Sequence of chain 1.A:
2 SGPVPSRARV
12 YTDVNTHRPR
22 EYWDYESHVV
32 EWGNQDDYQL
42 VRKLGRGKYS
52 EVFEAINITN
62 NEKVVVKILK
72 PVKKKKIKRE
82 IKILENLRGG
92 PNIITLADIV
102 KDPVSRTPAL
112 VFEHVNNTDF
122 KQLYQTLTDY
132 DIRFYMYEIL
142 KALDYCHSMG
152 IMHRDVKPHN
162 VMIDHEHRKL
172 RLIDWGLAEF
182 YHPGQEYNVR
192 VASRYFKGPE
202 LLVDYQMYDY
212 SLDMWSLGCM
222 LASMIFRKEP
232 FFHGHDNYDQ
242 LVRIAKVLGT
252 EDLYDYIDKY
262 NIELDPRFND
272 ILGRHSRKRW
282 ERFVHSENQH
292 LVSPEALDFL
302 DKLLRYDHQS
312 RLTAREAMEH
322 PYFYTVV

This protein binds this small molecule.
Small molecule (SMILES): COc1nc(Nc2ccc(C(=O)N(C)C)cc2)ncc1-c1cc(C(=O)O)cs1

Binding-site contacts:
Ligand atom C8 contacts residue HIS115 of chain 1.A at 3.8 Å.
Ligand atom C8 contacts residue ASN118 of chain 1.A at 3.6 Å.
Ligand atom C21 contacts residue ILE174 of chain 1.A at 3.9 Å (hydrophobic).
Ligand atom O28 contacts residue ASP175 of chain 1.A at 3.1 Å (salt-bridge).
Ligand atom O19 contacts residue VAL53 of chain 1.A at 3.9 Å.
Ligand atom O28 contacts residue LYS68 of chain 1.A at 3.6 Å (salt-bridge).
Ligand atom N2 contacts residue ARG43 of chain 1.A at 3.6 Å.
Ligand atom S25 contacts residue PHE113 of chain 1.A at 3.5 Å.
Ligand atom C10 contacts residue ASN118 of chain 1.A at 3.9 Å.
Ligand atom C20 contacts residue VAL53 of chain 1.A at 3.6 Å (hydrophobic).
Ligand atom N12 contacts residue HIS115 of chain 1.A at 4.1 Å.
Ligand atom C7 contacts residue ASN118 of chain 1.A at 4.0 Å.
Ligand atom C26 contacts residue ASP175 of chain 1.A at 3.4 Å.
Ligand atom C24 contacts residue ILE95 of chain 1.A at 4.0 Å (hydrophobic).
Ligand atom C13 contacts residue LEU45 of chain 1.A at 4.0 Å (hydrophobic).
Ligand atom C15 contacts residue VAL66 of chain 1.A at 3.7 Å (hydrophobic).
Ligand atom C8 contacts residue VAL116 of chain 1.A at 3.3 Å (hydrophobic).
Ligand atom C26 contacts residue LYS68 of chain 1.A at 3.9 Å.
Ligand atom S25 contacts residue GLU114 of chain 1.A at 4.0 Å.
Ligand atom N14 contacts residue VAL66 of chain 1.A at 3.6 Å.
Ligand atom N12 contacts residue VAL116 of chain 1.A at 2.7 Å (h-bond).
Ligand atom C23 contacts residue ILE174 of chain 1.A at 3.9 Å (hydrophobic).
Ligand atom C13 contacts residue MET163 of chain 1.A at 3.7 Å (hydrophobic).
Ligand atom O28 contacts residue PHE113 of chain 1.A at 3.6 Å.
Ligand atom C13 contacts residue VAL66 of chain 1.A at 4.1 Å (hydrophobic).
Ligand atom O27 contacts residue ASP175 of chain 1.A at 3.3 Å.
Ligand atom N14 contacts residue VAL116 of chain 1.A at 3.5 Å (h-bond).
Ligand atom C13 contacts residue VAL116 of chain 1.A at 3.6 Å (hydrophobic).
Ligand atom C22 contacts residue ILE174 of chain 1.A at 3.4 Å (hydrophobic).
Ligand atom C24 contacts residue PHE113 of chain 1.A at 3.3 Å (hydrophobic).
Ligand atom C17 contacts residue MET163 of chain 1.A at 3.8 Å (hydrophobic).
Ligand atom O5 contacts residue ASN118 of chain 1.A at 4.0 Å.
Ligand atom N18 contacts residue LEU45 of chain 1.A at 3.8 Å.
Ligand atom C1 contacts residue ARG43 of chain 1.A at 3.5 Å.
Ligand atom N18 contacts residue MET163 of chain 1.A at 3.6 Å (h-bond).
Ligand atom C9 contacts residue VAL116 of chain 1.A at 3.4 Å (hydrophobic).
Ligand atom S25 contacts residue ILE95 of chain 1.A at 3.7 Å.
Ligand atom O27 contacts residue LYS68 of chain 1.A at 3.7 Å.
Ligand atom C3 contacts residue ARG43 of chain 1.A at 3.7 Å.
Ligand atom C9 contacts residue ASN118 of chain 1.A at 3.7 Å.